A protein and the small-molecule ligand that binds it are described below.
Small molecule (SMILES): CC(C)CCC[C@@H](C)[C@H]1CC[C@H]2[C@@H]3CC=C4C[C@@H](O)CC[C@]4(C)[C@H]3CC[C@]12C

Sequence of chain 1.A:
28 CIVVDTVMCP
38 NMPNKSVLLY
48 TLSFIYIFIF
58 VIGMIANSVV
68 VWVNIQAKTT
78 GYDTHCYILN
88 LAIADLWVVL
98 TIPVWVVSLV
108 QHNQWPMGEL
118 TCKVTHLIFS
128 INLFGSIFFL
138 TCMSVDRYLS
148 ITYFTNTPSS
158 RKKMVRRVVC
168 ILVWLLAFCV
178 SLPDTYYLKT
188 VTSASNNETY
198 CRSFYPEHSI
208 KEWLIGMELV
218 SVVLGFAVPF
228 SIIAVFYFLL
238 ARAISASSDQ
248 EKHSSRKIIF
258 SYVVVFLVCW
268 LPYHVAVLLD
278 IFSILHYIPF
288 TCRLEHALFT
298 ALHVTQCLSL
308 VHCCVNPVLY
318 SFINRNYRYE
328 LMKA

Binding-site contacts:
Ligand atom O1 contacts residue SER206 of chain 1.A at 4.2 Å.
Ligand atom C12 contacts residue TRP210 of chain 1.A at 4.0 Å (hydrophobic).
Ligand atom C1 contacts residue TRP210 of chain 1.A at 3.4 Å (hydrophobic).
Ligand atom C18 contacts residue MET214 of chain 1.A at 3.8 Å (hydrophobic).
Ligand atom C18 contacts residue GLY213 of chain 1.A at 4.2 Å.
Ligand atom C2 contacts residue TRP210 of chain 1.A at 3.5 Å (hydrophobic).
Ligand atom C11 contacts residue TRP210 of chain 1.A at 3.7 Å (hydrophobic).
Ligand atom C19 contacts residue GLU209 of chain 1.A at 3.8 Å.
Ligand atom C18 contacts residue VAL217 of chain 1.A at 4.3 Å (hydrophobic).
Ligand atom C26 contacts residue LEU173 of chain 1.A at 4.3 Å (hydrophobic).
Ligand atom C25 contacts residue VAL177 of chain 1.A at 4.4 Å (hydrophobic).
Ligand atom C21 contacts residue PRO180 of chain 1.A at 3.7 Å (hydrophobic).
Ligand atom C25 contacts residue LEU221 of chain 1.A at 3.8 Å (hydrophobic).
Ligand atom C27 contacts residue LEU221 of chain 1.A at 3.7 Å (hydrophobic).
Ligand atom C19 contacts residue TRP210 of chain 1.A at 3.7 Å (hydrophobic).
Ligand atom C2 contacts residue SER206 of chain 1.A at 4.1 Å.
Ligand atom C4 contacts residue GLU209 of chain 1.A at 4.3 Å.
Ligand atom C10 contacts residue TRP210 of chain 1.A at 4.2 Å (hydrophobic).
Ligand atom C21 contacts residue MET214 of chain 1.A at 3.8 Å (hydrophobic).
Ligand atom C20 contacts residue VAL217 of chain 1.A at 4.4 Å (hydrophobic).